Binding-site contacts:
Ligand atom F2 contacts residue ASP78 of chain 1.Y at 3.6 Å.
Ligand atom F2 contacts residue LEU114 of chain 1.Z at 3.1 Å.
Ligand atom CE2 contacts residue LEU114 of chain 1.Z at 3.4 Å (hydrophobic).
Ligand atom C4 contacts residue ASP26 of chain 1.Z at 3.6 Å.
Ligand atom CD1 contacts residue TYR62 of chain 1.Z at 3.7 Å (hydrophobic).
Ligand atom C contacts residue TYR62 of chain 1.Z at 3.3 Å (hydrophobic).
Ligand atom C contacts residue SER60 of chain 1.Z at 3.4 Å.
Ligand atom C9 contacts residue TYR62 of chain 1.Z at 3.6 Å (hydrophobic).
Ligand atom N contacts residue SER60 of chain 1.Z at 3.7 Å.
Ligand atom CE contacts residue SER60 of chain 1.Z at 3.6 Å.
Ligand atom CZ contacts residue THR79 of chain 1.Y at 3.6 Å.
Ligand atom O contacts residue PHE82 of chain 1.Y at 3.8 Å.
Ligand atom O contacts residue TYR62 of chain 1.Z at 2.3 Å (h-bond).
Ligand atom CD1 contacts residue LEU48 of chain 1.Y at 3.8 Å (hydrophobic).
Ligand atom C8 contacts residue LEU48 of chain 1.Y at 3.7 Å (hydrophobic).
Ligand atom F2 contacts residue THR79 of chain 1.Y at 3.4 Å.
Ligand atom CD2 contacts residue PHE82 of chain 1.Y at 3.8 Å (hydrophobic).
Ligand atom CD contacts residue ILE28 of chain 1.Z at 3.8 Å (hydrophobic).
Ligand atom CE1 contacts residue LEU48 of chain 1.Y at 3.5 Å (hydrophobic).
Ligand atom F1 contacts residue LEU48 of chain 1.Y at 3.1 Å.
Ligand atom F1 contacts residue ILE92 of chain 1.Z at 3.0 Å.
Ligand atom CZ contacts residue LEU114 of chain 1.Z at 3.6 Å (hydrophobic).
Ligand atom CD contacts residue TYR62 of chain 1.Z at 3.5 Å (hydrophobic).
Ligand atom F1 contacts residue VAL44 of chain 1.Y at 3.3 Å.
Ligand atom CE contacts residue ASP26 of chain 1.Z at 3.5 Å.
Ligand atom O2 contacts residue LEU48 of chain 1.Y at 3.7 Å.
Ligand atom C6 contacts residue LEU23 of chain 1.Z at 3.6 Å (hydrophobic).
Ligand atom O contacts residue SER60 of chain 1.Z at 3.4 Å (h-bond).
Ligand atom CB contacts residue TYR112 of chain 1.Z at 3.4 Å (hydrophobic).
Ligand atom N contacts residue TYR62 of chain 1.Z at 2.8 Å (h-bond).
Ligand atom C7 contacts residue LEU48 of chain 1.Y at 3.4 Å (hydrophobic).
Ligand atom N contacts residue TYR62 of chain 1.Z at 3.8 Å.
Ligand atom CD2 contacts residue LEU114 of chain 1.Z at 3.7 Å (hydrophobic).
Ligand atom C contacts residue PHE82 of chain 1.Y at 3.6 Å (hydrophobic).
Ligand atom C8 contacts residue TYR62 of chain 1.Z at 3.5 Å (hydrophobic).
Ligand atom F2 contacts residue PHE82 of chain 1.Y at 3.1 Å.
Ligand atom CD contacts residue TYR112 of chain 1.Z at 3.6 Å (hydrophobic).
Ligand atom CZ contacts residue LEU48 of chain 1.Y at 3.7 Å (hydrophobic).
Ligand atom CA contacts residue PHE82 of chain 1.Y at 3.7 Å (hydrophobic).
Ligand atom O contacts residue PHE82 of chain 1.Y at 3.6 Å.

This small molecule binds to this protein.
Small molecule (SMILES): C[C@@H]1C[C@H]2C(=O)OC[C@H](NC(=O)[C@H](Cc3cc(F)cc(F)c3)NC(=O)CC[C@H]3CC=CCC3)C(=O)N3CCC[C@H]3C(=O)N3CCCC[C@H]3C(=O)N[C@@H](C)C(=O)N2C1

Sequence of chain 1.Z:
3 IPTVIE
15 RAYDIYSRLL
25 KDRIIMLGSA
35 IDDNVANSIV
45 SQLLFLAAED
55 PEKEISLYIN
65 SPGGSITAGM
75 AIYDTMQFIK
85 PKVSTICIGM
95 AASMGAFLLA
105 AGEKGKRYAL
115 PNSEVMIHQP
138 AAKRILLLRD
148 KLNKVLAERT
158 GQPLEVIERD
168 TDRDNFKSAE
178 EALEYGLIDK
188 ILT

Sequence of chain 1.Y:
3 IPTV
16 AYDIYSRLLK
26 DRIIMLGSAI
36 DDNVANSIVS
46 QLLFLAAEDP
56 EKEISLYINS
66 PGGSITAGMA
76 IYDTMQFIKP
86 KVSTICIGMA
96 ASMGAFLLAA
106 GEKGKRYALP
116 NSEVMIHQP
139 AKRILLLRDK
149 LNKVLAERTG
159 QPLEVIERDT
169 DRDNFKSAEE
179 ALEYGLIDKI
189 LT